Binding-site contacts:
Ligand atom C10 contacts residue U6D1 of chain 1.H at 0.3 Å.
Ligand atom C14 contacts residue U6D1 of chain 1.H at 0.6 Å.
Ligand atom C23 contacts residue ILE151 of chain 1.C at 3.6 Å (hydrophobic).
Ligand atom O12 contacts residue ARG121 of chain 1.C at 3.6 Å.
Ligand atom C24 contacts residue U6D1 of chain 1.H at 1.4 Å.
Ligand atom C1 contacts residue U6D1 of chain 1.H at 0.8 Å.
Ligand atom C11 contacts residue PHE131 of chain 1.C at 3.7 Å (hydrophobic).
Ligand atom C22 contacts residue U6D1 of chain 1.H at 1.2 Å.
Ligand atom C10 contacts residue GLU80 of chain 1.C at 3.6 Å.
Ligand atom C18 contacts residue U6D1 of chain 1.H at 0.6 Å.
Ligand atom C8 contacts residue U6D1 of chain 1.H at 0.7 Å.
Ligand atom C7 contacts residue U6D1 of chain 1.H at 0.8 Å.
Ligand atom C4 contacts residue U6D1 of chain 1.H at 0.6 Å.
Ligand atom C11 contacts residue U6D1 of chain 1.H at 1.0 Å.
Ligand atom O26 contacts residue ILE151 of chain 1.C at 3.1 Å.
Ligand atom O5 contacts residue U6D1 of chain 1.H at 1.2 Å (h-bond).
Ligand atom C13 contacts residue U6D1 of chain 1.H at 0.6 Å.
Ligand atom C20 contacts residue U6D1 of chain 1.H at 0.6 Å.
Ligand atom C24 contacts residue ILE151 of chain 1.C at 3.5 Å (hydrophobic).
Ligand atom C2 contacts residue U6D1 of chain 1.H at 0.7 Å.
Ligand atom C9 contacts residue U6D1 of chain 1.H at 1.1 Å.
Ligand atom C17 contacts residue ALA77 of chain 1.C at 3.4 Å (hydrophobic).
Ligand atom C16 contacts residue U6D1 of chain 1.H at 0.7 Å.
Ligand atom C14 contacts residue LEU73 of chain 1.C at 3.6 Å (hydrophobic).
Ligand atom C15 contacts residue U6D1 of chain 1.H at 0.7 Å.
Ligand atom C15 contacts residue THR74 of chain 1.C at 3.4 Å.
Ligand atom O26 contacts residue U6D1 of chain 1.H at 2.0 Å.
Ligand atom O12 contacts residue GLU80 of chain 1.C at 3.3 Å (salt-bridge).
Ligand atom C25 contacts residue U6D1 of chain 1.H at 1.7 Å.
Ligand atom O26 contacts residue MET148 of chain 1.C at 3.0 Å.
Ligand atom O5 contacts residue LEU73 of chain 1.C at 3.2 Å.
Ligand atom C17 contacts residue U6D1 of chain 1.H at 0.6 Å.
Ligand atom O12 contacts residue LEU114 of chain 1.C at 3.7 Å.
Ligand atom C23 contacts residue U6D1 of chain 1.H at 0.6 Å.
Ligand atom C3 contacts residue U6D1 of chain 1.H at 1.1 Å.
Ligand atom C21 contacts residue U6D1 of chain 1.H at 0.8 Å.
Ligand atom I19 contacts residue U6D1 of chain 1.H at 1.0 Å.
Ligand atom C6 contacts residue U6D1 of chain 1.H at 0.7 Å.
Ligand atom O12 contacts residue U6D1 of chain 1.H at 0.9 Å.
Ligand atom C16 contacts residue ALA77 of chain 1.C at 3.5 Å (hydrophobic).

Sequence of chain 1.C:
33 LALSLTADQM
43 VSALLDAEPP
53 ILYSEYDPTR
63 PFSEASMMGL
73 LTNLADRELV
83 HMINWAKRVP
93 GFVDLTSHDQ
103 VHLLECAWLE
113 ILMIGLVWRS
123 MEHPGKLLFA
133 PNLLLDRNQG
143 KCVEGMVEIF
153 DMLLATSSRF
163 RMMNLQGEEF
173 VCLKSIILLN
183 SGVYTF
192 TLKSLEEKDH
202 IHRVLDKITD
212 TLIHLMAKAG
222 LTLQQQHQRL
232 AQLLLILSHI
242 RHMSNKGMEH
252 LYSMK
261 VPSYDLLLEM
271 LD

The protein below binds the small molecule below.
Small molecule (SMILES): CC1=C(c2cccc(O)c2)[C@H](c2ccc(I)cc2)Oc2ccc(O)cc21